Binding-site contacts:
Ligand atom C3A contacts residue MG1 of chain 1.E at 3.2 Å.
Ligand atom C4' contacts residue PHE272 of chain 1.A at 3.4 Å (hydrophobic).
Ligand atom O1A contacts residue ASP192 of chain 1.A at 2.8 Å (salt-bridge).
Ligand atom O1G contacts residue GLY189 of chain 1.A at 3.6 Å.
Ligand atom N2 contacts residue ASN279 of chain 1.A at 3.4 Å.
Ligand atom O2B contacts residue SER180 of chain 1.A at 2.9 Å (h-bond).
Ligand atom O1G contacts residue ASP190 of chain 1.A at 2.8 Å (salt-bridge).
Ligand atom O3' contacts residue THR273 of chain 1.A at 3.4 Å (h-bond).
Ligand atom O2B contacts residue MG1 of chain 1.E at 2.2 Å.
Ligand atom PG contacts residue SER180 of chain 1.A at 3.2 Å.
Ligand atom N7 contacts residue ASP276 of chain 1.A at 3.3 Å.
Ligand atom PG contacts residue GLY189 of chain 1.A at 3.6 Å.
Ligand atom O3G contacts residue SER188 of chain 1.A at 3.6 Å.
Ligand atom C2' contacts residue GLY274 of chain 1.A at 3.5 Å.
Ligand atom O1A contacts residue MG1 of chain 1.F at 2.5 Å.
Ligand atom C5 contacts residue ASP276 of chain 1.A at 3.4 Å.
Ligand atom N3 contacts residue ASN279 of chain 1.A at 3.1 Å (h-bond).
Ligand atom O1A contacts residue MG1 of chain 1.E at 1.9 Å.
Ligand atom O3' contacts residue ARG183 of chain 1.A at 3.3 Å (salt-bridge).
Ligand atom O2B contacts residue GLY179 of chain 1.A at 3.1 Å.
Ligand atom PA contacts residue MG1 of chain 1.E at 3.0 Å.
Ligand atom PB contacts residue MG1 of chain 1.E at 3.0 Å.
Ligand atom O1B contacts residue ARG183 of chain 1.A at 2.8 Å (salt-bridge).
Ligand atom N3 contacts residue TYR271 of chain 1.A at 3.5 Å.
Ligand atom C2' contacts residue TYR271 of chain 1.A at 3.2 Å (hydrophobic).
Ligand atom O1G contacts residue SER180 of chain 1.A at 3.5 Å (h-bond).
Ligand atom O3B contacts residue SER180 of chain 1.A at 3.3 Å (h-bond).
Ligand atom O1G contacts residue MG1 of chain 1.E at 1.8 Å.
Ligand atom O3G contacts residue SER180 of chain 1.A at 2.4 Å (h-bond).
Ligand atom O1A contacts residue ASP190 of chain 1.A at 3.0 Å (salt-bridge).
Ligand atom N2 contacts residue ARG283 of chain 1.A at 3.3 Å.
Ligand atom O3G contacts residue GLY189 of chain 1.A at 2.8 Å (h-bond).
Ligand atom C2' contacts residue ASN279 of chain 1.A at 3.7 Å.
Ligand atom O3B contacts residue MG1 of chain 1.E at 3.3 Å.
Ligand atom PG contacts residue MG1 of chain 1.E at 3.1 Å.
Ligand atom O2B contacts residue ASP192 of chain 1.A at 3.0 Å (salt-bridge).
Ligand atom C5' contacts residue ASP192 of chain 1.A at 3.5 Å.
Ligand atom O3' contacts residue GLY274 of chain 1.A at 3.5 Å.
Ligand atom C1' contacts residue TYR271 of chain 1.A at 3.4 Å (hydrophobic).
Ligand atom PA contacts residue MG1 of chain 1.F at 3.5 Å.

Sequence of chain 1.A:
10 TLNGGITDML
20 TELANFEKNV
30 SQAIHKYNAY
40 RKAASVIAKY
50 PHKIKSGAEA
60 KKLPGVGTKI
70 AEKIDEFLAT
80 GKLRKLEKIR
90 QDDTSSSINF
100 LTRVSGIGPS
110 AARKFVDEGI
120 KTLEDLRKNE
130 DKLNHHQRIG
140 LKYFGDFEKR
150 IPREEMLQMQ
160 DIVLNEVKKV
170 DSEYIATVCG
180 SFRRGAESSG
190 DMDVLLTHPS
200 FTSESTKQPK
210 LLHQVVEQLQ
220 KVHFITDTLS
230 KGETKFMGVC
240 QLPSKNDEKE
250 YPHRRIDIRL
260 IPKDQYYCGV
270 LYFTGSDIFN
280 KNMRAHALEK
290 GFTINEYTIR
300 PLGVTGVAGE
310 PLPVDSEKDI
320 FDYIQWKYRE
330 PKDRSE

This small molecule binds to this protein.
Small molecule (SMILES): Nc1nc2c(ncn2[C@H]2C[C@H](O)[C@@H](CO[P](=O)(O)C[P](=O)(O)OP(=O)(O)O)O2)c(=O)[nH]1